A protein and the small-molecule ligand that binds it are described below.
Small molecule (SMILES): O=C1C[C@@H]2OCC=C3CN4CC[C@]56c7ccccc7N1[C@H]5[C@H]2[C@H]3C[C@H]46

Binding-site contacts:
Ligand atom CAK contacts residue TRP164 of chain 1.C at 3.6 Å (hydrophobic).
Ligand atom OAJ contacts residue VAL165 of chain 1.C at 4.0 Å.
Ligand atom CAX contacts residue TYR212 of chain 1.C at 4.0 Å (hydrophobic).
Ligand atom CAU contacts residue TYR205 of chain 1.C at 3.8 Å (hydrophobic).
Ligand atom CAU contacts residue TYR212 of chain 1.C at 3.9 Å (hydrophobic).
Ligand atom OAO contacts residue SER135 of chain 1.D at 3.6 Å.
Ligand atom CAA contacts residue VAL165 of chain 1.C at 4.1 Å (hydrophobic).
Ligand atom CAD contacts residue SER167 of chain 1.C at 3.6 Å.
Ligand atom CAN contacts residue TYR205 of chain 1.C at 3.8 Å (hydrophobic).
Ligand atom CAD contacts residue TYR205 of chain 1.C at 4.1 Å (hydrophobic).
Ligand atom CAP contacts residue TYR72 of chain 1.D at 3.5 Å (hydrophobic).
Ligand atom CAS contacts residue TYR212 of chain 1.C at 4.0 Å (hydrophobic).
Ligand atom CAC contacts residue TYR212 of chain 1.C at 3.6 Å (hydrophobic).
Ligand atom OAJ contacts residue VAL125 of chain 1.D at 3.9 Å.
Ligand atom CAX contacts residue TRP164 of chain 1.C at 3.3 Å (hydrophobic).
Ligand atom CAT contacts residue TYR205 of chain 1.C at 4.1 Å (hydrophobic).
Ligand atom CAE contacts residue GLU210 of chain 1.C at 3.5 Å.
Ligand atom CAW contacts residue TRP164 of chain 1.C at 3.4 Å (hydrophobic).
Ligand atom CAC contacts residue TYR205 of chain 1.C at 4.0 Å (hydrophobic).
Ligand atom CAE contacts residue THR208 of chain 1.C at 3.6 Å.
Ligand atom CAD contacts residue PRO211 of chain 1.C at 4.1 Å (hydrophobic).
Ligand atom NAY contacts residue TYR212 of chain 1.C at 3.2 Å.
Ligand atom CAE contacts residue SER167 of chain 1.C at 3.6 Å.
Ligand atom CAS contacts residue GLU162 of chain 1.C at 3.2 Å.
Ligand atom CAP contacts residue TRP164 of chain 1.C at 3.9 Å (hydrophobic).
Ligand atom CAM contacts residue TYR205 of chain 1.C at 4.0 Å (hydrophobic).
Ligand atom CAV contacts residue TYR212 of chain 1.C at 3.5 Å (hydrophobic).
Ligand atom CAX contacts residue SER163 of chain 1.C at 3.2 Å.
Ligand atom CAP contacts residue SER135 of chain 1.D at 3.8 Å.
Ligand atom CAW contacts residue SER163 of chain 1.C at 3.5 Å.
Ligand atom CAF contacts residue VAL165 of chain 1.C at 4.0 Å (hydrophobic).
Ligand atom CAD contacts residue THR208 of chain 1.C at 4.0 Å.
Ligand atom CAX contacts residue GLU162 of chain 1.C at 3.2 Å.
Ligand atom CAQ contacts residue TYR72 of chain 1.D at 3.9 Å (hydrophobic).
Ligand atom NAH contacts residue VAL165 of chain 1.C at 4.1 Å.
Ligand atom CAW contacts residue TYR212 of chain 1.C at 4.0 Å (hydrophobic).
Ligand atom CAL contacts residue TYR205 of chain 1.C at 4.0 Å (hydrophobic).
Ligand atom NAY contacts residue GLU162 of chain 1.C at 3.2 Å (salt-bridge).
Ligand atom CAQ contacts residue TRP164 of chain 1.C at 3.6 Å (hydrophobic).
Ligand atom CAF contacts residue ARG96 of chain 1.D at 3.7 Å.

Sequence of chain 1.D:
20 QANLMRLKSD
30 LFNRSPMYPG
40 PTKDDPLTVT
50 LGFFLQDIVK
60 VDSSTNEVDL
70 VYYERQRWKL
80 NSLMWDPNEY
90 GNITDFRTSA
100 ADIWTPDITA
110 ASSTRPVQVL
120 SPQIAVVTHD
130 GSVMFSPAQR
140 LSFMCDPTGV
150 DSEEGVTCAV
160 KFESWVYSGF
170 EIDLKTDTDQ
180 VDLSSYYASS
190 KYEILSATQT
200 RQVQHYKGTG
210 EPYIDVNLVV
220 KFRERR

Sequence of chain 1.C:
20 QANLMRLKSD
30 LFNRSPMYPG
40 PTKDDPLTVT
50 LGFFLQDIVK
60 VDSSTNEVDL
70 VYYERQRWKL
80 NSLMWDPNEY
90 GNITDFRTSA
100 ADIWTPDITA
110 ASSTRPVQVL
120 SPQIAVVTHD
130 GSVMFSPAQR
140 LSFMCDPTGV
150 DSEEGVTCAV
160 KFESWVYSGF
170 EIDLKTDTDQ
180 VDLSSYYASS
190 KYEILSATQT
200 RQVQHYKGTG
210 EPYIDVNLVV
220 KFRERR